Binding-site contacts:
Ligand atom N2 contacts residue ASN154 of chain 2.D at 3.3 Å (h-bond).
Ligand atom O5 contacts residue GLU150 of chain 2.D at 3.4 Å.
Ligand atom O6 contacts residue SER151 of chain 2.D at 4.2 Å.
Ligand atom O6 contacts residue GLU147 of chain 2.D at 2.8 Å (salt-bridge).
Ligand atom C2 contacts residue ASN154 of chain 2.D at 2.6 Å.
Ligand atom C7 contacts residue ASN154 of chain 2.D at 3.5 Å.
Ligand atom C5 contacts residue THR156 of chain 2.D at 4.5 Å.
Ligand atom C1 contacts residue THR156 of chain 2.D at 3.6 Å.
Ligand atom C3 contacts residue ASN154 of chain 2.D at 4.0 Å.
Ligand atom O7 contacts residue TYR33 of chain 2.H at 4.0 Å.
Ligand atom C1 contacts residue ASN154 of chain 2.D at 1.5 Å.
Ligand atom C2 contacts residue THR156 of chain 2.D at 4.5 Å.
Ligand atom C6 contacts residue GLU150 of chain 2.D at 3.7 Å.
Ligand atom O5 contacts residue THR156 of chain 2.D at 4.1 Å.
Ligand atom O7 contacts residue ASN154 of chain 2.D at 3.3 Å (h-bond).
Ligand atom C5 contacts residue GLU150 of chain 2.D at 4.2 Å.
Ligand atom C7 contacts residue THR156 of chain 2.D at 4.4 Å.
Ligand atom C6 contacts residue GLU147 of chain 2.D at 3.3 Å.
Ligand atom C8 contacts residue THR156 of chain 2.D at 4.3 Å.
Ligand atom C6 contacts residue SER151 of chain 2.D at 4.1 Å.
Ligand atom O5 contacts residue ASN154 of chain 2.D at 2.4 Å (h-bond).
Ligand atom C4 contacts residue ASN154 of chain 2.D at 4.3 Å.
Ligand atom N2 contacts residue THR156 of chain 2.D at 4.4 Å.
Ligand atom C1 contacts residue GLU150 of chain 2.D at 4.1 Å.
Ligand atom C5 contacts residue ASN154 of chain 2.D at 3.7 Å.
Ligand atom O5 contacts residue SER151 of chain 2.D at 4.1 Å.

Sequence of chain 2.H:
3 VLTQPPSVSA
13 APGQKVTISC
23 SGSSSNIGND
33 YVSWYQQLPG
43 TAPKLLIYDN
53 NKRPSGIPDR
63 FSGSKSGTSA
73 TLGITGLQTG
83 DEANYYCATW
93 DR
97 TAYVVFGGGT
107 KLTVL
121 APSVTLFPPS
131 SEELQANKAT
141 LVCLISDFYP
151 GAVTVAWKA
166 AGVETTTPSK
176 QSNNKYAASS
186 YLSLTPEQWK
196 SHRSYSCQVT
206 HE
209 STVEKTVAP

Sequence of chain 2.D:
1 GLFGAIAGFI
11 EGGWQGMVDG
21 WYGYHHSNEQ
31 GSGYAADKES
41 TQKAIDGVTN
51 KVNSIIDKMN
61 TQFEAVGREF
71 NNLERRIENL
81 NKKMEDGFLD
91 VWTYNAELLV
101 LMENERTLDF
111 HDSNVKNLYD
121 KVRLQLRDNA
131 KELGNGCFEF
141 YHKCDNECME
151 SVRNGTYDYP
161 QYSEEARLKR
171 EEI

The small molecule below binds the protein below.
Small molecule (SMILES): CC(=O)N[C@@H]1[C@@H](O)[C@H](O)[C@@H](CO)O[C@H]1O